A protein and the small-molecule ligand that binds it are described below.
Small molecule (SMILES): CC(=O)N[C@H]1[C@H](O[C@H]2[C@H](O)[C@@H](NC(C)=O)CO[C@@H]2CO)O[C@H](CO)[C@@H](O)[C@@H]1O

Binding-site contacts:
Ligand atom C8 contacts residue ASN154 of chain 43.E at 2.4 Å.
Ligand atom O3 contacts residue ASN154 of chain 43.E at 4.1 Å.
Ligand atom C1 contacts residue THR156 of chain 43.E at 3.4 Å.
Ligand atom N2 contacts residue ASN154 of chain 43.E at 1.4 Å (h-bond).
Ligand atom C7 contacts residue MET151 of chain 43.E at 4.3 Å (hydrophobic).
Ligand atom C5 contacts residue THR156 of chain 43.E at 3.8 Å.
Ligand atom C3 contacts residue ASN154 of chain 43.E at 3.6 Å.
Ligand atom C8 contacts residue GLY150 of chain 43.E at 3.5 Å.
Ligand atom O6 contacts residue THR156 of chain 43.E at 3.5 Å (h-bond).
Ligand atom O5 contacts residue THR156 of chain 43.E at 3.2 Å (h-bond).
Ligand atom C1 contacts residue ASN154 of chain 43.E at 2.9 Å.
Ligand atom C6 contacts residue THR156 of chain 43.E at 4.4 Å.
Ligand atom O5 contacts residue ASN154 of chain 43.E at 4.2 Å.
Ligand atom C8 contacts residue VAL153 of chain 43.E at 4.3 Å (hydrophobic).
Ligand atom O7 contacts residue MET151 of chain 43.E at 3.6 Å.
Ligand atom C2 contacts residue ASN154 of chain 43.E at 2.6 Å.
Ligand atom O7 contacts residue GLY150 of chain 43.E at 3.7 Å.
Ligand atom O7 contacts residue ASN154 of chain 43.E at 3.2 Å (h-bond).
Ligand atom C7 contacts residue ASN154 of chain 43.E at 2.0 Å.
Ligand atom C7 contacts residue GLY150 of chain 43.E at 3.9 Å.

Sequence of chain 43.E:
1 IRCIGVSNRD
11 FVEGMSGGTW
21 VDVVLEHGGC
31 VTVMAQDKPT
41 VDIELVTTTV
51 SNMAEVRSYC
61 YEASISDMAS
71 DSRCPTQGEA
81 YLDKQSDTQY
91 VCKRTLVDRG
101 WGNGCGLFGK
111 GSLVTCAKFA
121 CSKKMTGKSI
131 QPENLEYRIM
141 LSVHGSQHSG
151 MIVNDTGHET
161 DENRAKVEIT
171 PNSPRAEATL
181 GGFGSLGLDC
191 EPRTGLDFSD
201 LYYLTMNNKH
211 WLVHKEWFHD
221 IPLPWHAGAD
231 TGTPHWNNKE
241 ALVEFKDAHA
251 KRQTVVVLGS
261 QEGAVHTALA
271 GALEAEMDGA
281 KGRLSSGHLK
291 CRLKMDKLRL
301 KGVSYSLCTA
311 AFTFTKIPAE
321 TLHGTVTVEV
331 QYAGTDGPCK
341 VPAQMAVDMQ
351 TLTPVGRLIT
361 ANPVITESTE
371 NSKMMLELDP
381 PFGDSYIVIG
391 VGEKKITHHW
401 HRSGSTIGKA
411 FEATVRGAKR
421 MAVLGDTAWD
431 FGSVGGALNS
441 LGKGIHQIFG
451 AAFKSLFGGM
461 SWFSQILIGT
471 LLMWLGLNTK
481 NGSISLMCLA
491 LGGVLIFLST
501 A